Sequence of chain 1.A:
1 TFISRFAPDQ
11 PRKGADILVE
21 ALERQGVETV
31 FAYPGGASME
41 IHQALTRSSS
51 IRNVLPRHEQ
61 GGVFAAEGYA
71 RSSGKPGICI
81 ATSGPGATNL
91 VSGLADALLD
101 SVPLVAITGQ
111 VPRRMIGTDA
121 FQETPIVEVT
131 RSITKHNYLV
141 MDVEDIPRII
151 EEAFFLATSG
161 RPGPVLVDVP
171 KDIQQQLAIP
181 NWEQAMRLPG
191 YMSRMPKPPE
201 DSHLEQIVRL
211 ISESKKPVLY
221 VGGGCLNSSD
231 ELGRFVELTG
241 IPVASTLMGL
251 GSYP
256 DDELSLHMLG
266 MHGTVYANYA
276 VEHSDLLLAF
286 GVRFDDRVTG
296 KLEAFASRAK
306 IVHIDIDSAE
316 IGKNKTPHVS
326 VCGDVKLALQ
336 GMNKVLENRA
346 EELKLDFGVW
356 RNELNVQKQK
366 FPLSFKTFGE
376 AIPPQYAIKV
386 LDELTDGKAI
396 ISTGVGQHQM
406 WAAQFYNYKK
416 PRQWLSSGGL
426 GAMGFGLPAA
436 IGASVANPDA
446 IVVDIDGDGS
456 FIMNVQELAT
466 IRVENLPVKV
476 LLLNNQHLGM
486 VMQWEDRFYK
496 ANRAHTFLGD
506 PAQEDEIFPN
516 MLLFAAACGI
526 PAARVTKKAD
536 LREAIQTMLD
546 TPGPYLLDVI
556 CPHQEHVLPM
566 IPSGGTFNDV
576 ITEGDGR

The small molecule below binds the protein below.
Small molecule (SMILES): COC(=O)c1csc(C)c1S(=O)(=O)NC(=O)n1nc(OC)n(C)c1=O

Sequence of chain 4.A:
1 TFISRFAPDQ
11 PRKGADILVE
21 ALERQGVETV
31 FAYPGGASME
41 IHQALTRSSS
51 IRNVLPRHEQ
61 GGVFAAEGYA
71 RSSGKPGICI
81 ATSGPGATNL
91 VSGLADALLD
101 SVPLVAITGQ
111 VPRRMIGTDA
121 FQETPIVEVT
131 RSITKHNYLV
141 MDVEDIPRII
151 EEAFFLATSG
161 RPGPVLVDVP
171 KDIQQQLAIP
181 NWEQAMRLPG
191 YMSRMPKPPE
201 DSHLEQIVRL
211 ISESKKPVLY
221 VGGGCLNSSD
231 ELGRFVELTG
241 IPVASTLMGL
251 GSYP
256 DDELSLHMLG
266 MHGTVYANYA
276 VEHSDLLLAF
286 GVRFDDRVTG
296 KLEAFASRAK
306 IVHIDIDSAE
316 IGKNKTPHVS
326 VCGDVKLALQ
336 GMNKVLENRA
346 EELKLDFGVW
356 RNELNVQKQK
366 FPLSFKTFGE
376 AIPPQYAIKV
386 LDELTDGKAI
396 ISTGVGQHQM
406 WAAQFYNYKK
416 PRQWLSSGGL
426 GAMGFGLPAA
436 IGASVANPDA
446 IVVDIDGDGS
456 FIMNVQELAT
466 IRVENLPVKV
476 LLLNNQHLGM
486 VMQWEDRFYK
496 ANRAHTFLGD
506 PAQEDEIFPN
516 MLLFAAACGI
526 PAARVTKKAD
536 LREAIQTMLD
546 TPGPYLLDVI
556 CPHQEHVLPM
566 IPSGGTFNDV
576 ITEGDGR

Binding-site contacts:
Ligand atom C09 contacts residue PHE121 of chain 1.A at 3.3 Å (hydrophobic).
Ligand atom N17 contacts residue TRP489 of chain 4.A at 3.3 Å.
Ligand atom C21 contacts residue PHE121 of chain 1.A at 3.8 Å (hydrophobic).
Ligand atom O25 contacts residue GLY36 of chain 1.A at 3.5 Å.
Ligand atom O12 contacts residue PHE121 of chain 1.A at 3.5 Å.
Ligand atom O25 contacts residue TRP489 of chain 4.A at 3.5 Å.
Ligand atom C23 contacts residue GLY36 of chain 1.A at 3.5 Å.
Ligand atom O15 contacts residue PRO112 of chain 1.A at 3.6 Å.
Ligand atom N22 contacts residue TRP489 of chain 4.A at 3.4 Å.
Ligand atom C13 contacts residue GLN122 of chain 1.A at 3.6 Å.
Ligand atom C24 contacts residue GLY36 of chain 1.A at 3.9 Å.
Ligand atom C07 contacts residue SER568 of chain 4.A at 3.5 Å.
Ligand atom C19 contacts residue TRP489 of chain 4.A at 3.2 Å (hydrophobic).
Ligand atom C09 contacts residue VAL111 of chain 1.A at 3.5 Å (hydrophobic).
Ligand atom N17 contacts residue ARG292 of chain 4.A at 3.7 Å.
Ligand atom O01 contacts residue SER568 of chain 4.A at 3.2 Å (h-bond).
Ligand atom C13 contacts residue GLY36 of chain 1.A at 3.8 Å.
Ligand atom N18 contacts residue ARG292 of chain 4.A at 2.9 Å (salt-bridge).
Ligand atom C24 contacts residue LYS171 of chain 1.A at 3.7 Å.
Ligand atom C02 contacts residue TRP489 of chain 4.A at 3.8 Å (hydrophobic).
Ligand atom O25 contacts residue LYS171 of chain 1.A at 2.6 Å (salt-bridge).
Ligand atom O16 contacts residue SER568 of chain 4.A at 2.6 Å (h-bond).
Ligand atom N18 contacts residue TRP489 of chain 4.A at 3.3 Å.
Ligand atom O15 contacts residue LYS171 of chain 1.A at 3.2 Å.
Ligand atom C05 contacts residue ARG292 of chain 4.A at 3.8 Å.
Ligand atom N18 contacts residue PHE121 of chain 1.A at 3.8 Å.
Ligand atom C21 contacts residue ARG292 of chain 4.A at 3.7 Å.
Ligand atom C23 contacts residue TRP489 of chain 4.A at 3.5 Å (hydrophobic).
Ligand atom C06 contacts residue ARG292 of chain 4.A at 3.6 Å.
Ligand atom C02 contacts residue ARG292 of chain 4.A at 3.7 Å.
Ligand atom S08 contacts residue MET115 of chain 1.A at 3.9 Å.
Ligand atom O01 contacts residue ARG292 of chain 4.A at 2.6 Å (salt-bridge).
Ligand atom O20 contacts residue TRP489 of chain 4.A at 3.6 Å.
Ligand atom C13 contacts residue ALA37 of chain 1.A at 3.7 Å (hydrophobic).
Ligand atom S08 contacts residue ARG292 of chain 4.A at 3.8 Å.
Ligand atom O14 contacts residue LYS171 of chain 1.A at 3.8 Å.
Ligand atom C24 contacts residue TRP489 of chain 4.A at 3.3 Å (hydrophobic).
Ligand atom S04 contacts residue SER568 of chain 4.A at 3.7 Å.
Ligand atom N03 contacts residue LYS171 of chain 1.A at 3.1 Å (salt-bridge).
Ligand atom C05 contacts residue PRO112 of chain 1.A at 3.9 Å (hydrophobic).